This small molecule binds to this protein.
Small molecule (SMILES): Nc1ncnc2c1ncn2[C@H]1C[C@H](O)[C@@H](COP(=O)(O)O)O1

Sequence of chain 1.AB:
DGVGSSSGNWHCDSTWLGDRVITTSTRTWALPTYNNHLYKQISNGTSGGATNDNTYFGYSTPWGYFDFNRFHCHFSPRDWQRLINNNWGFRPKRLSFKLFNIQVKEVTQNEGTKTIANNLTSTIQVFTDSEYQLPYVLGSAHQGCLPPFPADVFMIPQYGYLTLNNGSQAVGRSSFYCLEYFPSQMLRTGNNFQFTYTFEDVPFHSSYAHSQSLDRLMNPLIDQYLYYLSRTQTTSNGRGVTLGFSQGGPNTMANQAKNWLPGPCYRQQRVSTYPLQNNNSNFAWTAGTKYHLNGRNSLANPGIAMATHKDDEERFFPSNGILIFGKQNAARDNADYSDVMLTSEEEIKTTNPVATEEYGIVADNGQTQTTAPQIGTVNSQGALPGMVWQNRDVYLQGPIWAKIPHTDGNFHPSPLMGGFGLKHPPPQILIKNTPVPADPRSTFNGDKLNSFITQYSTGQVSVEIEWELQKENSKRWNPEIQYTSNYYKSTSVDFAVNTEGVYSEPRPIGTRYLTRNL

Binding-site contacts:
Ligand atom C6 contacts residue VAL202 of chain 1.AB at 4.2 Å (hydrophobic).
Ligand atom C2 contacts residue PRO413 of chain 1.AB at 3.5 Å (hydrophobic).
Ligand atom N3 contacts residue PRO413 of chain 1.AB at 3.8 Å.
Ligand atom N1 contacts residue PRO413 of chain 1.AB at 3.5 Å (h-bond).
Ligand atom C6 contacts residue PRO413 of chain 1.AB at 3.8 Å (hydrophobic).
Ligand atom C8 contacts residue SER414 of chain 1.AB at 4.3 Å.
Ligand atom C6 contacts residue PRO203 of chain 1.AB at 4.3 Å (hydrophobic).
Ligand atom O3' contacts residue PRO413 of chain 1.AB at 4.2 Å.
Ligand atom C2' contacts residue HIS412 of chain 1.AB at 3.1 Å.
Ligand atom C1' contacts residue PRO413 of chain 1.AB at 3.9 Å (hydrophobic).
Ligand atom N9 contacts residue PRO203 of chain 1.AB at 4.4 Å.
Ligand atom C2' contacts residue PRO413 of chain 1.AB at 3.8 Å (hydrophobic).
Ligand atom N1 contacts residue GLY421 of chain 1.AB at 3.1 Å (h-bond).
Ligand atom C5 contacts residue PRO203 of chain 1.AB at 3.9 Å (hydrophobic).
Ligand atom C5 contacts residue SER414 of chain 1.AB at 3.9 Å.
Ligand atom N1 contacts residue VAL202 of chain 1.AB at 3.7 Å.
Ligand atom C2 contacts residue ILE404 of chain 1.AB at 4.4 Å (hydrophobic).
Ligand atom C6 contacts residue SER414 of chain 1.AB at 4.0 Å.
Ligand atom C4 contacts residue PRO413 of chain 1.AB at 4.0 Å (hydrophobic).
Ligand atom N7 contacts residue PRO203 of chain 1.AB at 4.0 Å.
Ligand atom C5 contacts residue PRO413 of chain 1.AB at 4.0 Å (hydrophobic).
Ligand atom C1' contacts residue HIS412 of chain 1.AB at 4.3 Å.
Ligand atom C2 contacts residue GLY421 of chain 1.AB at 3.4 Å.
Ligand atom N6 contacts residue SER414 of chain 1.AB at 3.7 Å.
Ligand atom N6 contacts residue PRO415 of chain 1.AB at 4.2 Å.
Ligand atom N7 contacts residue ASN391 of chain 1.AB at 3.9 Å.
Ligand atom N7 contacts residue HIS412 of chain 1.AB at 4.1 Å.
Ligand atom C4 contacts residue PRO203 of chain 1.AB at 4.2 Å (hydrophobic).
Ligand atom N6 contacts residue PHE420 of chain 1.AB at 3.7 Å.
Ligand atom C8 contacts residue PRO203 of chain 1.AB at 4.2 Å (hydrophobic).
Ligand atom N7 contacts residue SER414 of chain 1.AB at 3.6 Å.
Ligand atom C6 contacts residue GLY421 of chain 1.AB at 3.6 Å.
Ligand atom N1 contacts residue PHE420 of chain 1.AB at 4.2 Å.
Ligand atom C8 contacts residue HIS412 of chain 1.AB at 3.4 Å.
Ligand atom N6 contacts residue GLY421 of chain 1.AB at 3.3 Å (h-bond).
Ligand atom N9 contacts residue HIS412 of chain 1.AB at 4.3 Å.
Ligand atom N9 contacts residue PRO413 of chain 1.AB at 4.3 Å.
Ligand atom N6 contacts residue GLY419 of chain 1.AB at 3.5 Å (h-bond).
Ligand atom C2 contacts residue VAL202 of chain 1.AB at 4.2 Å (hydrophobic).
Ligand atom C3' contacts residue HIS412 of chain 1.AB at 4.0 Å.